Sequence of chain 3.A:
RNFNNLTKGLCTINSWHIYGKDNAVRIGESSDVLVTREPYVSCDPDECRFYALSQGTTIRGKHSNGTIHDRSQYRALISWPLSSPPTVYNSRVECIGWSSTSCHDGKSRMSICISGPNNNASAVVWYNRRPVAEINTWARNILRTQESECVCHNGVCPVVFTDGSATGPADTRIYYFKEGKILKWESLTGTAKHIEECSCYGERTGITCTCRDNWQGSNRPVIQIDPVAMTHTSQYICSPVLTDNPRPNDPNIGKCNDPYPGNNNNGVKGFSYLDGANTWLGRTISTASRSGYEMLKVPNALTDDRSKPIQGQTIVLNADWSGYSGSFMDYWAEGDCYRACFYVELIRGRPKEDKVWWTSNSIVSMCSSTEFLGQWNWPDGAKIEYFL

Binding-site contacts:
Ligand atom O3 contacts residue ASN2 of chain 3.A at 3.5 Å (h-bond).
Ligand atom C3 contacts residue ASN5 of chain 3.A at 3.8 Å.
Ligand atom C5 contacts residue ASN5 of chain 3.A at 3.6 Å.
Ligand atom O7 contacts residue ASN5 of chain 3.A at 4.0 Å.
Ligand atom C3 contacts residue ASN2 of chain 3.A at 4.4 Å.
Ligand atom C1 contacts residue ASN154 of chain 3.A at 4.1 Å.
Ligand atom C8 contacts residue ASN2 of chain 3.A at 3.7 Å.
Ligand atom C6 contacts residue ASN154 of chain 3.A at 3.9 Å.
Ligand atom C4 contacts residue ASN5 of chain 3.A at 4.2 Å.
Ligand atom C2 contacts residue ASN5 of chain 3.A at 2.4 Å.
Ligand atom O5 contacts residue ASN5 of chain 3.A at 2.4 Å (h-bond).
Ligand atom C3 contacts residue PHE3 of chain 3.A at 4.5 Å (hydrophobic).
Ligand atom N2 contacts residue ASN2 of chain 3.A at 3.9 Å.
Ligand atom N2 contacts residue PHE3 of chain 3.A at 2.8 Å (h-bond).
Ligand atom N2 contacts residue ASN5 of chain 3.A at 2.9 Å (h-bond).
Ligand atom C1 contacts residue PHE3 of chain 3.A at 3.9 Å (hydrophobic).
Ligand atom C8 contacts residue ASN5 of chain 3.A at 4.5 Å.
Ligand atom C1 contacts residue ASN5 of chain 3.A at 1.4 Å.
Ligand atom C7 contacts residue ASN5 of chain 3.A at 3.6 Å.
Ligand atom O5 contacts residue ASN154 of chain 3.A at 3.9 Å.
Ligand atom C8 contacts residue PHE3 of chain 3.A at 3.3 Å (hydrophobic).
Ligand atom C5 contacts residue ASN154 of chain 3.A at 3.4 Å.
Ligand atom C2 contacts residue PHE3 of chain 3.A at 3.8 Å (hydrophobic).
Ligand atom C4 contacts residue ASN154 of chain 3.A at 4.5 Å.
Ligand atom C7 contacts residue ASN2 of chain 3.A at 3.9 Å.
Ligand atom C7 contacts residue PHE3 of chain 3.A at 3.5 Å (hydrophobic).

This small molecule binds to this protein.
Small molecule (SMILES): CC(=O)N[C@@H]1[C@@H](O)[C@H](O)[C@@H](CO)O[C@H]1O